Sequence of chain 1.B:
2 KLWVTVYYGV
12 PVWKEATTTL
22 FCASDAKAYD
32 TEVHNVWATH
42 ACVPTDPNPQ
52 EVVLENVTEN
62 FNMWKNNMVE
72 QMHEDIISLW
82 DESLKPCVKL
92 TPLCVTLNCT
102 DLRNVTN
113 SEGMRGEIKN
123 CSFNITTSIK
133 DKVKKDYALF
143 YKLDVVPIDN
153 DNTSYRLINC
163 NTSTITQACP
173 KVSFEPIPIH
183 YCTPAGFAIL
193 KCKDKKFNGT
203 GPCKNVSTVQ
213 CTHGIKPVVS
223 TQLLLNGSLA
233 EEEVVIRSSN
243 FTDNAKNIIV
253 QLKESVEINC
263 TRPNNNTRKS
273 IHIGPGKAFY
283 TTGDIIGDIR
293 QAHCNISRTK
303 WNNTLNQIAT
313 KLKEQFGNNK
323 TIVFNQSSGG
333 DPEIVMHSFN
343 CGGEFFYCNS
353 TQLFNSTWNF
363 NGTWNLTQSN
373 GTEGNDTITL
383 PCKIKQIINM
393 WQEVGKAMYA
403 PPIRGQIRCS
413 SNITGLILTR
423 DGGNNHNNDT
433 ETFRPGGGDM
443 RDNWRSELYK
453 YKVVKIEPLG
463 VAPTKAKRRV

A small-molecule ligand and the protein it binds are described below.
Small molecule (SMILES): CC(=O)N[C@H]1[C@H](O[C@H]2[C@H](O)[C@@H](NC(C)=O)CO[C@@H]2CO)O[C@H](CO)[C@@H](O[C@@H]2O[C@H](CO)[C@@H](O)[C@H](O)[C@@H]2O)[C@@H]1O

Binding-site contacts:
Ligand atom C8 contacts residue ARG104 of chain 1.B at 3.9 Å.
Ligand atom C1 contacts residue ASN122 of chain 1.B at 1.4 Å.
Ligand atom C1 contacts residue TYR139 of chain 1.B at 3.7 Å (hydrophobic).
Ligand atom O4 contacts residue TYR139 of chain 1.B at 4.0 Å.
Ligand atom C4 contacts residue ASN122 of chain 1.B at 4.3 Å.
Ligand atom O3 contacts residue TYR139 of chain 1.B at 4.2 Å.
Ligand atom C5 contacts residue ASN122 of chain 1.B at 3.7 Å.
Ligand atom O7 contacts residue ASN122 of chain 1.B at 4.2 Å.
Ligand atom N2 contacts residue ASN122 of chain 1.B at 2.9 Å (h-bond).
Ligand atom N2 contacts residue TYR139 of chain 1.B at 3.6 Å.
Ligand atom O6 contacts residue TYR139 of chain 1.B at 3.3 Å (h-bond).
Ligand atom O7 contacts residue ARG104 of chain 1.B at 3.4 Å (salt-bridge).
Ligand atom C5 contacts residue TYR139 of chain 1.B at 4.2 Å (hydrophobic).
Ligand atom C8 contacts residue ASP286 of chain 1.B at 3.8 Å.
Ligand atom O5 contacts residue ASN122 of chain 1.B at 2.4 Å (h-bond).
Ligand atom C6 contacts residue TYR139 of chain 1.B at 4.4 Å (hydrophobic).
Ligand atom C2 contacts residue TYR139 of chain 1.B at 4.0 Å (hydrophobic).
Ligand atom O5 contacts residue TYR139 of chain 1.B at 4.0 Å.
Ligand atom O5 contacts residue THR101 of chain 1.B at 4.2 Å.
Ligand atom C7 contacts residue ASN122 of chain 1.B at 3.8 Å.
Ligand atom C7 contacts residue ARG104 of chain 1.B at 4.1 Å.
Ligand atom C2 contacts residue ASN122 of chain 1.B at 2.5 Å.
Ligand atom C3 contacts residue TYR139 of chain 1.B at 3.5 Å (hydrophobic).
Ligand atom C3 contacts residue ASN122 of chain 1.B at 3.8 Å.